Binding-site contacts:
Ligand atom C1 contacts residue ARG91 of chain 1.A at 3.9 Å.
Ligand atom O4 contacts residue GLY230 of chain 1.A at 4.4 Å.
Ligand atom C3 contacts residue SER241 of chain 1.A at 3.5 Å.
Ligand atom O4 contacts residue NAD1 of chain 1.C at 3.3 Å.
Ligand atom O3 contacts residue ASN130 of chain 1.A at 3.4 Å (h-bond).
Ligand atom O5 contacts residue NAD1 of chain 1.C at 2.9 Å.
Ligand atom C1 contacts residue ARG97 of chain 1.A at 4.1 Å.
Ligand atom C1 contacts residue ILE234 of chain 1.A at 4.4 Å (hydrophobic).
Ligand atom O1 contacts residue ILE234 of chain 1.A at 3.4 Å.
Ligand atom C2 contacts residue NAD1 of chain 1.C at 3.3 Å.
Ligand atom C3 contacts residue GLY230 of chain 1.A at 4.5 Å.
Ligand atom O1 contacts residue SER240 of chain 1.A at 4.0 Å.
Ligand atom C3 contacts residue NAD1 of chain 1.C at 3.0 Å.
Ligand atom O4 contacts residue LEU157 of chain 1.A at 4.2 Å.
Ligand atom C1 contacts residue NAD1 of chain 1.C at 4.1 Å.
Ligand atom O2 contacts residue ARG91 of chain 1.A at 3.4 Å (salt-bridge).
Ligand atom O5 contacts residue ARG161 of chain 1.A at 3.2 Å (salt-bridge).
Ligand atom C3 contacts residue ARG97 of chain 1.A at 4.5 Å.
Ligand atom O3 contacts residue HIS186 of chain 1.A at 3.0 Å (h-bond).
Ligand atom O2 contacts residue NAD1 of chain 1.C at 3.5 Å (h-bond).
Ligand atom O4 contacts residue SER241 of chain 1.A at 2.6 Å (h-bond).
Ligand atom O4 contacts residue ARG161 of chain 1.A at 3.5 Å (salt-bridge).
Ligand atom O1 contacts residue ARG91 of chain 1.A at 4.0 Å.
Ligand atom O5 contacts residue LEU157 of chain 1.A at 3.1 Å.
Ligand atom O5 contacts residue HIS186 of chain 1.A at 3.8 Å.
Ligand atom O1 contacts residue SER241 of chain 1.A at 4.4 Å.
Ligand atom O2 contacts residue ARG97 of chain 1.A at 3.5 Å (salt-bridge).
Ligand atom C2 contacts residue ASN130 of chain 1.A at 4.0 Å.
Ligand atom C3 contacts residue LEU157 of chain 1.A at 4.1 Å (hydrophobic).
Ligand atom C2 contacts residue HIS186 of chain 1.A at 4.0 Å.
Ligand atom O1 contacts residue GLY230 of chain 1.A at 4.0 Å.
Ligand atom O5 contacts residue SER241 of chain 1.A at 3.9 Å.
Ligand atom O5 contacts residue ARG97 of chain 1.A at 4.3 Å.
Ligand atom O3 contacts residue ARG97 of chain 1.A at 3.3 Å (salt-bridge).
Ligand atom O3 contacts residue NAD1 of chain 1.C at 3.0 Å.
Ligand atom C2 contacts residue ARG97 of chain 1.A at 3.9 Å.
Ligand atom C1 contacts residue ASN130 of chain 1.A at 3.8 Å.
Ligand atom O2 contacts residue ASN130 of chain 1.A at 2.7 Å (h-bond).
Ligand atom C3 contacts residue ARG161 of chain 1.A at 3.8 Å.

Sequence of chain 1.A:
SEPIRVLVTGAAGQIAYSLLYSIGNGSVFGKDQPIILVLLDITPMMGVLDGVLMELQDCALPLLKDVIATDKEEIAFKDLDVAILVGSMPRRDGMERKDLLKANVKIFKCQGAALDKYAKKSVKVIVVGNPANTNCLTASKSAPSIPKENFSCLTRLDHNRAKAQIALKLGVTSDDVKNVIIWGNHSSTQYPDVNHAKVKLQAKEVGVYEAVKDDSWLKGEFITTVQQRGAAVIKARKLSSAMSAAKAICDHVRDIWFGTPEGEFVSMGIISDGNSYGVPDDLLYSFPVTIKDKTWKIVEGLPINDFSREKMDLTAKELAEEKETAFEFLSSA

This protein binds this small molecule.
Small molecule (SMILES): O=C(O)C(=O)C(=O)O